The small molecule below binds the protein below.
Small molecule (SMILES): Cc1cc(O)cc(C)c1C[C@H](N)C(=O)N1Cc2ccccc2C[C@H]1C(=O)N[C@@H](Cc1ccccc1)C(=O)N[C@@H](Cc1ccccc1)C(N)=O

Binding-site contacts:
Ligand atom CD1 contacts residue MET205 of chain 1.B at 3.4 Å (hydrophobic).
Ligand atom C2 contacts residue VAL354 of chain 1.B at 3.3 Å (hydrophobic).
Ligand atom CE3 contacts residue TYR202 of chain 1.B at 3.5 Å (hydrophobic).
Ligand atom CD contacts residue MET205 of chain 1.B at 3.7 Å (hydrophobic).
Ligand atom CE4 contacts residue ILE350 of chain 1.B at 3.9 Å (hydrophobic).
Ligand atom CD1 contacts residue TYR202 of chain 1.B at 4.0 Å (hydrophobic).
Ligand atom CE2 contacts residue LEU198 of chain 1.B at 3.9 Å (hydrophobic).
Ligand atom OH contacts residue LYS287 of chain 1.B at 3.9 Å.
Ligand atom CD1 contacts residue LEU198 of chain 1.B at 3.9 Å (hydrophobic).
Ligand atom CZ contacts residue VAL290 of chain 1.B at 3.8 Å (hydrophobic).
Ligand atom CG contacts residue TRP357 of chain 1.B at 4.0 Å (hydrophobic).
Ligand atom CB contacts residue MET205 of chain 1.B at 3.8 Å (hydrophobic).
Ligand atom CE3 contacts residue ASP201 of chain 1.B at 3.2 Å.
Ligand atom O contacts residue ILE350 of chain 1.B at 3.8 Å.
Ligand atom CE1 contacts residue GLN178 of chain 1.B at 4.0 Å.
Ligand atom CZ contacts residue LEU198 of chain 1.B at 3.5 Å (hydrophobic).
Ligand atom CE3 contacts residue MET205 of chain 1.B at 3.7 Å (hydrophobic).
Ligand atom C6 contacts residue LEU373 of chain 1.B at 3.9 Å (hydrophobic).
Ligand atom O contacts residue ILE377 of chain 1.B at 3.6 Å.
Ligand atom CD2 contacts residue TRP357 of chain 1.B at 3.4 Å (hydrophobic).
Ligand atom OH contacts residue VAL290 of chain 1.B at 2.9 Å.
Ligand atom C4 contacts residue TRP357 of chain 1.B at 3.8 Å (hydrophobic).
Ligand atom CA contacts residue ASP201 of chain 1.B at 3.2 Å.
Ligand atom CE2 contacts residue TRP357 of chain 1.B at 3.7 Å (hydrophobic).
Ligand atom C7 contacts residue VAL354 of chain 1.B at 3.9 Å (hydrophobic).
Ligand atom C8 contacts residue ILE350 of chain 1.B at 3.9 Å (hydrophobic).
Ligand atom CE1 contacts residue TYR202 of chain 1.B at 3.6 Å (hydrophobic).
Ligand atom N contacts residue ASP201 of chain 1.B at 2.7 Å (salt-bridge).
Ligand atom CB contacts residue ASP201 of chain 1.B at 3.3 Å.
Ligand atom CD2 contacts residue ASP201 of chain 1.B at 4.0 Å.
Ligand atom CZ contacts residue ASP201 of chain 1.B at 3.9 Å.
Ligand atom N contacts residue TYR381 of chain 1.B at 3.2 Å (h-bond).
Ligand atom C4 contacts residue VAL354 of chain 1.B at 4.0 Å (hydrophobic).
Ligand atom C1 contacts residue VAL354 of chain 1.B at 3.5 Å (hydrophobic).
Ligand atom CE1 contacts residue LEU198 of chain 1.B at 3.5 Å (hydrophobic).
Ligand atom CE1 contacts residue MET205 of chain 1.B at 3.8 Å (hydrophobic).
Ligand atom CE2 contacts residue ARG364 of chain 1.B at 4.1 Å.
Ligand atom C3 contacts residue VAL354 of chain 1.B at 3.3 Å (hydrophobic).
Ligand atom CE2 contacts residue ASP201 of chain 1.B at 3.1 Å.
Ligand atom CD2 contacts residue MET205 of chain 1.B at 3.9 Å (hydrophobic).

Sequence of chain 1.B:
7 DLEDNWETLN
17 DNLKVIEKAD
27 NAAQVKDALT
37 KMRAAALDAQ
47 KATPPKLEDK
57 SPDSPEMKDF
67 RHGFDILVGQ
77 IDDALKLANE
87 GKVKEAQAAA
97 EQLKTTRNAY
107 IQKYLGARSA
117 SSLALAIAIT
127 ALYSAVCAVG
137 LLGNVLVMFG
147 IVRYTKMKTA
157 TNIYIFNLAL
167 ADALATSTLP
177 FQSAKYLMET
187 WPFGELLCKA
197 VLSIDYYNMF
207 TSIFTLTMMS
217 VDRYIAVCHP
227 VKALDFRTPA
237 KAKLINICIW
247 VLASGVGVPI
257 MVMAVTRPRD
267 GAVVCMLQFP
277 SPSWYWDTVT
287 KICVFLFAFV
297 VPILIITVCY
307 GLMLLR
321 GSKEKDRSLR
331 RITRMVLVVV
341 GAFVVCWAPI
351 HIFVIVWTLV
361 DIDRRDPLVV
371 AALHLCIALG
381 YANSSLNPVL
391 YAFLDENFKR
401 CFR